Binding-site contacts:
Ligand atom O1 contacts residue CYS95 of chain 1.A at 4.0 Å.
Ligand atom C10 contacts residue TYR56 of chain 1.A at 3.8 Å (hydrophobic).
Ligand atom N4 contacts residue ILE105 of chain 1.A at 3.8 Å.
Ligand atom C3 contacts residue ILE105 of chain 1.A at 4.0 Å (hydrophobic).
Ligand atom C15 contacts residue ILE105 of chain 1.A at 4.0 Å (hydrophobic).
Ligand atom C7 contacts residue TRP40 of chain 1.A at 3.8 Å (hydrophobic).
Ligand atom C11 contacts residue PRO41 of chain 1.A at 3.8 Å (hydrophobic).
Ligand atom C5 contacts residue ILE105 of chain 1.A at 4.0 Å (hydrophobic).
Ligand atom C9 contacts residue LEU53 of chain 1.A at 3.9 Å (hydrophobic).
Ligand atom C11 contacts residue VAL46 of chain 1.A at 3.7 Å (hydrophobic).
Ligand atom N2 contacts residue LEU51 of chain 1.A at 3.8 Å.
Ligand atom C16 contacts residue TRP40 of chain 1.A at 3.7 Å (hydrophobic).
Ligand atom C7 contacts residue LEU51 of chain 1.A at 3.6 Å (hydrophobic).
Ligand atom C9 contacts residue ASN99 of chain 1.A at 3.5 Å.
Ligand atom C5 contacts residue ASN99 of chain 1.A at 3.4 Å.
Ligand atom C15 contacts residue ASN99 of chain 1.A at 3.7 Å.
Ligand atom C1 contacts residue LEU51 of chain 1.A at 3.7 Å (hydrophobic).
Ligand atom C10 contacts residue LEU51 of chain 1.A at 4.0 Å (hydrophobic).
Ligand atom C16 contacts residue LEU51 of chain 1.A at 3.8 Å (hydrophobic).
Ligand atom C11 contacts residue PHE42 of chain 1.A at 3.8 Å (hydrophobic).
Ligand atom N3 contacts residue ILE105 of chain 1.A at 3.9 Å.
Ligand atom C1 contacts residue PRO41 of chain 1.A at 4.1 Å (hydrophobic).
Ligand atom C12 contacts residue LEU53 of chain 1.A at 4.1 Å (hydrophobic).
Ligand atom N5 contacts residue TRP40 of chain 1.A at 3.8 Å.
Ligand atom C2 contacts residue ILE105 of chain 1.A at 3.9 Å (hydrophobic).
Ligand atom C4 contacts residue VAL46 of chain 1.A at 4.0 Å (hydrophobic).
Ligand atom N1 contacts residue LEU51 of chain 1.A at 4.1 Å.
Ligand atom C4 contacts residue PRO41 of chain 1.A at 3.2 Å (hydrophobic).
Ligand atom C10 contacts residue VAL46 of chain 1.A at 3.6 Å (hydrophobic).
Ligand atom C20 contacts residue LEU51 of chain 1.A at 3.9 Å (hydrophobic).
Ligand atom N4 contacts residue VAL46 of chain 1.A at 4.0 Å.
Ligand atom C10 contacts residue LEU53 of chain 1.A at 3.6 Å (hydrophobic).
Ligand atom N5 contacts residue LEU51 of chain 1.A at 3.9 Å.
Ligand atom C6 contacts residue ASN99 of chain 1.A at 3.8 Å.
Ligand atom C9 contacts residue TYR98 of chain 1.A at 3.8 Å (hydrophobic).
Ligand atom O1 contacts residue ASN99 of chain 1.A at 2.9 Å (h-bond).
Ligand atom O1 contacts residue ILE105 of chain 1.A at 4.0 Å.
Ligand atom O3 contacts residue TRP40 of chain 1.A at 3.7 Å.
Ligand atom N1 contacts residue PRO41 of chain 1.A at 3.5 Å (h-bond).
Ligand atom C6 contacts residue ILE105 of chain 1.A at 3.8 Å (hydrophobic).

Sequence of chain 1.A:
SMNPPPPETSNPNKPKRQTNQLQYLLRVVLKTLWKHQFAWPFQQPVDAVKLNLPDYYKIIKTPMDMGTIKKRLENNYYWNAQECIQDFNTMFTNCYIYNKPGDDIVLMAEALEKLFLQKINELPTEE

This protein binds this small molecule.
Small molecule (SMILES): CC[C@@H]1C(=O)N(C)c2cnc(Nc3ccc(C(=O)NC4CCN(C)CC4)cc3OC)nc2N1C1CCCC1